Sequence of chain 25.D:
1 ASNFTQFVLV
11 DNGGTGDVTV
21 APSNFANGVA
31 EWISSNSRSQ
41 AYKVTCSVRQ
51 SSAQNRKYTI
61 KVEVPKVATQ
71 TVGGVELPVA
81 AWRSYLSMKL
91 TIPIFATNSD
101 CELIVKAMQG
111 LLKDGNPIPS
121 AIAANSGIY

A small-molecule ligand and the protein it binds are described below.
Small molecule (SMILES): Nc1ccn([C@@H]2O[C@H](CO[P](=O)(O)O[C@H]3[C@@H](O)[C@H](n4cnc5c(N)ncnc54)O[C@@H]3CO[P](=O)(O)O[C@H]3[C@@H](O)[C@H](n4cnc5c(=O)nc(N)[nH]c54)O[C@@H]3CO[P](=O)(O)O[C@H]3[C@@H](O)[C@H](n4cnc5c(N)ncnc54)O[C@@H]3CO[P](=O)(O)O[C@H]3[C@@H](O)[C@H](n4cnc5c(N)ncnc54)O[C@@H]3CO[P](=O)(O)O[C@H]3[C@@H](O)[C@H](n4ccc(=O)[nH]c4=O)O[C@@H]3CO[P](=O)(O)O[C@H]3[C@@H](O)[C@H](n4ccc(N)nc4=O)O[C@@H]3CO[P](=O)(O)O[C@H]3[C@@H](O)[C@H](n4ccc(=O)[nH]c4=O)O[C@@H]3CO[P](=O)(O)O[C@H]3[C@@H](O)[C@H](n4cnc5c(=O)nc(N)[nH]c54)O[C@@H]3COPO)[C@@H](O)[C@H]2O)c(=O)n1

Sequence of chain 25.C:
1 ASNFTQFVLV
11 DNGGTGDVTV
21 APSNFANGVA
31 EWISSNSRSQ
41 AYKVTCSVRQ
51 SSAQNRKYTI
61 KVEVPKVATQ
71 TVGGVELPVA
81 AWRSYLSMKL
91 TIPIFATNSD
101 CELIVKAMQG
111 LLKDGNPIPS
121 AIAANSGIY

Binding-site contacts:
Ligand atom OP2 contacts residue LYS43 of chain 25.C at 3.0 Å (salt-bridge).
Ligand atom N6 contacts residue THR59 of chain 25.C at 2.9 Å (h-bond).
Ligand atom N7 contacts residue LYS61 of chain 25.C at 3.5 Å.
Ligand atom O2' contacts residue GLU63 of chain 25.C at 3.6 Å.
Ligand atom C5' contacts residue ARG49 of chain 25.D at 3.1 Å.
Ligand atom OP2 contacts residue TYR85 of chain 25.C at 2.9 Å (h-bond).
Ligand atom O5' contacts residue LYS57 of chain 25.D at 3.1 Å (salt-bridge).
Ligand atom OP1 contacts residue LYS89 of chain 25.D at 3.3 Å (salt-bridge).
Ligand atom C2 contacts residue SER47 of chain 25.C at 3.2 Å.
Ligand atom N1 contacts residue THR59 of chain 25.C at 3.5 Å.
Ligand atom N6 contacts residue THR45 of chain 25.C at 2.9 Å (h-bond).
Ligand atom P contacts residue SER51 of chain 25.D at 3.4 Å.
Ligand atom P contacts residue LYS57 of chain 25.D at 3.2 Å.
Ligand atom OP2 contacts residue LYS57 of chain 25.D at 3.2 Å (salt-bridge).
Ligand atom N6 contacts residue THR91 of chain 25.D at 3.4 Å (h-bond).
Ligand atom N7 contacts residue THR45 of chain 25.C at 2.5 Å (h-bond).
Ligand atom C8 contacts residue TYR85 of chain 25.C at 3.7 Å (hydrophobic).
Ligand atom OP2 contacts residue LYS89 of chain 25.D at 3.4 Å (salt-bridge).
Ligand atom C5' contacts residue TYR85 of chain 25.C at 3.7 Å (hydrophobic).
Ligand atom C5 contacts residue TYR85 of chain 25.C at 3.7 Å (hydrophobic).
Ligand atom OP2 contacts residue LYS89 of chain 25.D at 3.5 Å (salt-bridge).
Ligand atom C6 contacts residue THR45 of chain 25.C at 3.5 Å.
Ligand atom O3' contacts residue ARG49 of chain 25.D at 3.0 Å (salt-bridge).
Ligand atom C8 contacts residue THR45 of chain 25.C at 3.6 Å.
Ligand atom OP2 contacts residue LYS57 of chain 25.D at 2.6 Å (salt-bridge).
Ligand atom N7 contacts residue TYR85 of chain 25.C at 3.6 Å.
Ligand atom OP1 contacts residue SER51 of chain 25.D at 2.8 Å (h-bond).
Ligand atom OP1 contacts residue ASN55 of chain 25.D at 3.4 Å (h-bond).
Ligand atom OP2 contacts residue ASN55 of chain 25.D at 3.5 Å (h-bond).
Ligand atom N1 contacts residue SER47 of chain 25.C at 2.8 Å (h-bond).
Ligand atom O3' contacts residue SER51 of chain 25.D at 3.4 Å.
Ligand atom OP1 contacts residue ARG49 of chain 25.D at 2.5 Å (salt-bridge).
Ligand atom OP1 contacts residue SER52 of chain 25.D at 2.9 Å (h-bond).
Ligand atom O5' contacts residue ARG49 of chain 25.D at 3.6 Å (salt-bridge).
Ligand atom P contacts residue LYS89 of chain 25.D at 3.4 Å.
Ligand atom C6 contacts residue TYR85 of chain 25.C at 3.7 Å (hydrophobic).
Ligand atom OP2 contacts residue SER51 of chain 25.D at 3.5 Å (h-bond).
Ligand atom OP1 contacts residue LYS57 of chain 25.D at 2.8 Å.
Ligand atom P contacts residue ARG49 of chain 25.D at 3.2 Å.
Ligand atom C5 contacts residue THR45 of chain 25.C at 3.2 Å.